Sequence of chain 1.C:
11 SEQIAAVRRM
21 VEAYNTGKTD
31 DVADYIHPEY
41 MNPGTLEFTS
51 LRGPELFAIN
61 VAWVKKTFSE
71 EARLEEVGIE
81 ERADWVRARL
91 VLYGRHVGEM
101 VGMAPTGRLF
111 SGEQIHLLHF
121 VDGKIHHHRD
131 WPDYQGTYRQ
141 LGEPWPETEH

Sequence of chain 1.D:
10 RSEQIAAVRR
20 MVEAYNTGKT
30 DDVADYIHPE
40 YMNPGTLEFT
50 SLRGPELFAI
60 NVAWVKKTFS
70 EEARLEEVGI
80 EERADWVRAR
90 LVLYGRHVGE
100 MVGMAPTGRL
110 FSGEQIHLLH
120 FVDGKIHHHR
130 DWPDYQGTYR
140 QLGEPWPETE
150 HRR

Binding-site contacts:
Ligand atom C20 contacts residue TRP63 of chain 1.D at 3.2 Å (hydrophobic).
Ligand atom C1 contacts residue TYR134 of chain 1.D at 3.7 Å (hydrophobic).
Ligand atom C22 contacts residue TRP63 of chain 1.D at 3.7 Å (hydrophobic).
Ligand atom C1 contacts residue THR137 of chain 1.D at 3.6 Å.
Ligand atom O16 contacts residue THR45 of chain 1.D at 3.8 Å.
Ligand atom O23 contacts residue THR45 of chain 1.D at 2.9 Å.
Ligand atom O19 contacts residue MET100 of chain 1.D at 3.8 Å.
Ligand atom C9 contacts residue TRP63 of chain 1.D at 3.6 Å (hydrophobic).
Ligand atom C13 contacts residue PHE48 of chain 1.D at 3.4 Å (hydrophobic).
Ligand atom C6 contacts residue TRP63 of chain 1.D at 3.4 Å (hydrophobic).
Ligand atom C19 contacts residue TRP63 of chain 1.D at 3.5 Å (hydrophobic).
Ligand atom O16 contacts residue ASN60 of chain 1.D at 3.3 Å (h-bond).
Ligand atom O23 contacts residue ASN60 of chain 1.D at 2.9 Å (h-bond).
Ligand atom C13 contacts residue TRP63 of chain 1.D at 3.4 Å (hydrophobic).
Ligand atom C8 contacts residue PHE48 of chain 1.D at 3.4 Å (hydrophobic).
Ligand atom O21 contacts residue PHE48 of chain 1.D at 3.5 Å.
Ligand atom C4 contacts residue TYR134 of chain 1.D at 3.8 Å (hydrophobic).
Ligand atom O21 contacts residue TRP63 of chain 1.D at 3.6 Å.
Ligand atom C3 contacts residue TRP131 of chain 1.C at 3.7 Å (hydrophobic).
Ligand atom O17 contacts residue ASP130 of chain 1.D at 2.6 Å (salt-bridge).
Ligand atom C2 contacts residue TYR134 of chain 1.D at 3.6 Å (hydrophobic).
Ligand atom C15 contacts residue ASN42 of chain 1.D at 3.4 Å.
Ligand atom C15 contacts residue ASN60 of chain 1.D at 3.3 Å.
Ligand atom O18 contacts residue PRO132 of chain 1.D at 3.5 Å.
Ligand atom C7 contacts residue TRP63 of chain 1.D at 3.5 Å (hydrophobic).
Ligand atom C15 contacts residue ASP130 of chain 1.D at 3.3 Å.
Ligand atom O22 contacts residue ASN60 of chain 1.D at 2.8 Å (h-bond).
Ligand atom C3 contacts residue MET100 of chain 1.D at 3.6 Å (hydrophobic).
Ligand atom C16 contacts residue MET100 of chain 1.D at 3.7 Å (hydrophobic).
Ligand atom C16 contacts residue TYR134 of chain 1.D at 3.7 Å (hydrophobic).
Ligand atom O19 contacts residue TRP131 of chain 1.C at 3.4 Å.
Ligand atom O19 contacts residue VAL101 of chain 1.D at 3.4 Å.
Ligand atom C2 contacts residue THR137 of chain 1.D at 3.6 Å.
Ligand atom O23 contacts residue PHE48 of chain 1.D at 3.7 Å.
Ligand atom C8 contacts residue TRP63 of chain 1.D at 3.5 Å (hydrophobic).
Ligand atom C9 contacts residue PHE48 of chain 1.D at 3.4 Å (hydrophobic).
Ligand atom C14 contacts residue ASP130 of chain 1.D at 3.6 Å.
Ligand atom C4 contacts residue MET100 of chain 1.D at 3.6 Å (hydrophobic).
Ligand atom C21 contacts residue TYR134 of chain 1.D at 3.7 Å (hydrophobic).
Ligand atom O22 contacts residue TRP63 of chain 1.D at 3.2 Å.

A protein and the small-molecule ligand that binds it are described below.
Small molecule (SMILES): CCC(O)C[C@@H](O)c1c(CC(=O)OC)cc2c(c1O)C(=O)c1c(O)cccc1C2=O